A protein and the small-molecule ligand that binds it are described below.
Small molecule (SMILES): CC(=O)N[C@@H]1[C@@H](O)[C@H](O)[C@@H](CO)O[C@H]1O

Sequence of chain 1.B:
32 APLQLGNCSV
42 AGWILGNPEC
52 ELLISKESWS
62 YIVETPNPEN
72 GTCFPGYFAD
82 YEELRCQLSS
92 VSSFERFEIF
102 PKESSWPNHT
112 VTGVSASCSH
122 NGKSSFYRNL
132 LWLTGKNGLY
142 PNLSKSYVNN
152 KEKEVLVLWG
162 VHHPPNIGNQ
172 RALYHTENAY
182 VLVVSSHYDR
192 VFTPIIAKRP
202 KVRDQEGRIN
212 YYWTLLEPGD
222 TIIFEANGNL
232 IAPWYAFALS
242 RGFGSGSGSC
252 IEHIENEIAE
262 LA

Binding-site contacts:
Ligand atom O7 contacts residue ASN38 of chain 1.B at 4.2 Å.
Ligand atom C5 contacts residue ASN38 of chain 1.B at 3.8 Å.
Ligand atom O5 contacts residue ASN38 of chain 1.B at 2.4 Å (h-bond).
Ligand atom C1 contacts residue ASN38 of chain 1.B at 1.5 Å.
Ligand atom C2 contacts residue ASN38 of chain 1.B at 2.5 Å.
Ligand atom N2 contacts residue ASN38 of chain 1.B at 2.9 Å (h-bond).
Ligand atom C7 contacts residue GLY37 of chain 1.B at 4.4 Å.
Ligand atom C3 contacts residue ASN38 of chain 1.B at 3.8 Å.
Ligand atom C7 contacts residue ASN38 of chain 1.B at 3.8 Å.
Ligand atom C8 contacts residue GLY37 of chain 1.B at 3.6 Å.
Ligand atom C4 contacts residue ASN38 of chain 1.B at 4.3 Å.